Binding-site contacts:
Ligand atom C5 contacts residue GLN923 of chain 1.B at 4.3 Å.
Ligand atom C8 contacts residue ASN926 of chain 1.B at 4.4 Å.
Ligand atom C7 contacts residue GLN923 of chain 1.B at 4.0 Å.
Ligand atom O5 contacts residue ASN718 of chain 1.B at 2.4 Å (h-bond).
Ligand atom O5 contacts residue PHE719 of chain 1.B at 4.4 Å.
Ligand atom C4 contacts residue ASN718 of chain 1.B at 4.2 Å.
Ligand atom C8 contacts residue GLN927 of chain 1.B at 3.8 Å.
Ligand atom O7 contacts residue ASN718 of chain 1.B at 4.3 Å.
Ligand atom C7 contacts residue ASN718 of chain 1.B at 3.8 Å.
Ligand atom N2 contacts residue ASN718 of chain 1.B at 2.8 Å (h-bond).
Ligand atom C4 contacts residue GLN923 of chain 1.B at 4.3 Å.
Ligand atom C6 contacts residue GLN927 of chain 1.B at 3.8 Å.
Ligand atom O4 contacts residue GLN923 of chain 1.B at 3.5 Å (h-bond).
Ligand atom C3 contacts residue GLN923 of chain 1.B at 4.1 Å.
Ligand atom O3 contacts residue GLN923 of chain 1.B at 4.5 Å.
Ligand atom C5 contacts residue ASN718 of chain 1.B at 3.7 Å.
Ligand atom O6 contacts residue GLN927 of chain 1.B at 4.0 Å.
Ligand atom C1 contacts residue ASN718 of chain 1.B at 1.4 Å.
Ligand atom C8 contacts residue GLN923 of chain 1.B at 3.8 Å.
Ligand atom C3 contacts residue ASN718 of chain 1.B at 3.6 Å.
Ligand atom O7 contacts residue GLN923 of chain 1.B at 3.5 Å.
Ligand atom O6 contacts residue PHE719 of chain 1.B at 4.2 Å.
Ligand atom C2 contacts residue ASN718 of chain 1.B at 2.4 Å.

Sequence of chain 1.B:
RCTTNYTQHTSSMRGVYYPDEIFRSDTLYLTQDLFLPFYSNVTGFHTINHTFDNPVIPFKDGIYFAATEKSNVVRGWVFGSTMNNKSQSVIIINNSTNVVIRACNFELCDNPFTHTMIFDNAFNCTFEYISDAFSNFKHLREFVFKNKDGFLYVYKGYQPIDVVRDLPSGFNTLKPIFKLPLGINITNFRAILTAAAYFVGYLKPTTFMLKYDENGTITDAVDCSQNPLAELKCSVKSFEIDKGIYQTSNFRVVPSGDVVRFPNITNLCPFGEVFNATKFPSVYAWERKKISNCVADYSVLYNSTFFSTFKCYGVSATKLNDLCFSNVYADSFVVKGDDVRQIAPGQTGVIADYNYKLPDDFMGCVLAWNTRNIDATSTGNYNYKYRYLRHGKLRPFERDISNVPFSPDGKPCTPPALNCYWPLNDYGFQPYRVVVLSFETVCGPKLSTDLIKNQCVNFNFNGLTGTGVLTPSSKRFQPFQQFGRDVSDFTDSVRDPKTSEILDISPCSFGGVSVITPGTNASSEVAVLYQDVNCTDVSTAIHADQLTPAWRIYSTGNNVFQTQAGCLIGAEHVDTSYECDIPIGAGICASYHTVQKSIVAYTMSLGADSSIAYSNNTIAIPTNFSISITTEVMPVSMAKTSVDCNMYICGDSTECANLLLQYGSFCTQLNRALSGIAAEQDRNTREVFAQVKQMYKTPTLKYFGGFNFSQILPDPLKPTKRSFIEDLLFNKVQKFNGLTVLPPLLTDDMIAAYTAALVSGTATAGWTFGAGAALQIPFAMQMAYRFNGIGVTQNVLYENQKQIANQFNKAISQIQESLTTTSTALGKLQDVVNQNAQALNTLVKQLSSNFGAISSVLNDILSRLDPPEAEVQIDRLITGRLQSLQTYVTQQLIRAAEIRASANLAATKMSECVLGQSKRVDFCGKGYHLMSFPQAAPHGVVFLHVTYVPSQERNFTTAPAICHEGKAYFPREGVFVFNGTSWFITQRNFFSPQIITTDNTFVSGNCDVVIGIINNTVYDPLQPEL

This small molecule binds to this protein.
Small molecule (SMILES): CC(=O)N[C@H]1[C@H](O[C@H]2[C@H](O)[C@@H](NC(C)=O)CO[C@@H]2CO)O[C@H](CO)[C@@H](O[C@@H]2O[C@H](CO)[C@@H](O)[C@H](O)[C@@H]2O)[C@@H]1O